This protein binds this small molecule.
Small molecule (SMILES): O=c1[nH]c(=O)n([C@H]2C[C@H](O)[C@@H](COP(=O)(O)OP(=O)(O)OP(=O)(O)O)O2)cc1F

Sequence of chain 1.D:
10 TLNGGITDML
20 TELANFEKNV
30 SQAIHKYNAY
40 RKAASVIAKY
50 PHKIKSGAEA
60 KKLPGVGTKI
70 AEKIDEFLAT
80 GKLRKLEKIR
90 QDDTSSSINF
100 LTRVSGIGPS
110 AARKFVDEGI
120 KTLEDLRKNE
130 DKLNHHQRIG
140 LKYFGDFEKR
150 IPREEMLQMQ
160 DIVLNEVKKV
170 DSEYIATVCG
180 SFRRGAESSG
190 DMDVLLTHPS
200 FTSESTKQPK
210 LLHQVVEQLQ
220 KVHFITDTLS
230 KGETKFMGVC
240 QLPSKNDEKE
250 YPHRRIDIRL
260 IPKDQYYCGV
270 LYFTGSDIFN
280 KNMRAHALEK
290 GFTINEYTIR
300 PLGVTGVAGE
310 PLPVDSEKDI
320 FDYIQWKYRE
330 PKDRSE

Binding-site contacts:
Ligand atom N27 contacts residue ASP276 of chain 1.D at 3.6 Å.
Ligand atom P17 contacts residue SER180 of chain 1.D at 3.7 Å.
Ligand atom C03 contacts residue ASN279 of chain 1.D at 3.5 Å.
Ligand atom O01 contacts residue PHE272 of chain 1.D at 3.7 Å.
Ligand atom O29 contacts residue TYR271 of chain 1.D at 3.3 Å.
Ligand atom O01 contacts residue GLY274 of chain 1.D at 3.4 Å.
Ligand atom P09 contacts residue CA1 of chain 1.K at 3.4 Å.
Ligand atom C03 contacts residue GLY274 of chain 1.D at 3.4 Å.
Ligand atom O19 contacts residue SER188 of chain 1.D at 3.6 Å.
Ligand atom P09 contacts residue CA1 of chain 1.L at 3.7 Å.
Ligand atom O20 contacts residue ASP190 of chain 1.D at 3.3 Å (salt-bridge).
Ligand atom O11 contacts residue CA1 of chain 1.K at 2.2 Å.
Ligand atom O14 contacts residue ASP192 of chain 1.D at 3.3 Å (salt-bridge).
Ligand atom O11 contacts residue ASP192 of chain 1.D at 3.2 Å (salt-bridge).
Ligand atom O29 contacts residue ASN279 of chain 1.D at 2.9 Å (h-bond).
Ligand atom O19 contacts residue SER180 of chain 1.D at 2.7 Å (h-bond).
Ligand atom O20 contacts residue CA1 of chain 1.K at 2.3 Å.
Ligand atom C04 contacts residue TYR271 of chain 1.D at 3.4 Å (hydrophobic).
Ligand atom O15 contacts residue ARG183 of chain 1.D at 3.0 Å (salt-bridge).
Ligand atom O18 contacts residue ARG149 of chain 1.D at 3.8 Å.
Ligand atom O14 contacts residue GLY179 of chain 1.D at 3.4 Å.
Ligand atom O19 contacts residue GLY189 of chain 1.D at 2.9 Å (h-bond).
Ligand atom O19 contacts residue ARG149 of chain 1.D at 3.6 Å.
Ligand atom C23 contacts residue ASP276 of chain 1.D at 3.5 Å.
Ligand atom C03 contacts residue TYR271 of chain 1.D at 3.4 Å (hydrophobic).
Ligand atom O01 contacts residue ARG183 of chain 1.D at 3.4 Å (salt-bridge).
Ligand atom P17 contacts residue GLY189 of chain 1.D at 3.4 Å.
Ligand atom O14 contacts residue CA1 of chain 1.K at 2.4 Å.
Ligand atom O12 contacts residue CA1 of chain 1.K at 3.7 Å.
Ligand atom C25 contacts residue ASP276 of chain 1.D at 3.4 Å.
Ligand atom C06 contacts residue PHE272 of chain 1.D at 3.6 Å (hydrophobic).
Ligand atom C07 contacts residue ASP192 of chain 1.D at 3.7 Å.
Ligand atom P17 contacts residue CA1 of chain 1.K at 3.6 Å.
Ligand atom O14 contacts residue SER180 of chain 1.D at 3.0 Å (h-bond).
Ligand atom O01 contacts residue THR273 of chain 1.D at 3.5 Å (h-bond).
Ligand atom O11 contacts residue CA1 of chain 1.L at 2.6 Å.
Ligand atom C04 contacts residue ASN279 of chain 1.D at 3.7 Å.
Ligand atom O20 contacts residue GLY189 of chain 1.D at 3.3 Å (h-bond).
Ligand atom P13 contacts residue CA1 of chain 1.K at 3.4 Å.
Ligand atom O11 contacts residue ASP190 of chain 1.D at 3.0 Å (salt-bridge).